Sequence of chain 1.A:
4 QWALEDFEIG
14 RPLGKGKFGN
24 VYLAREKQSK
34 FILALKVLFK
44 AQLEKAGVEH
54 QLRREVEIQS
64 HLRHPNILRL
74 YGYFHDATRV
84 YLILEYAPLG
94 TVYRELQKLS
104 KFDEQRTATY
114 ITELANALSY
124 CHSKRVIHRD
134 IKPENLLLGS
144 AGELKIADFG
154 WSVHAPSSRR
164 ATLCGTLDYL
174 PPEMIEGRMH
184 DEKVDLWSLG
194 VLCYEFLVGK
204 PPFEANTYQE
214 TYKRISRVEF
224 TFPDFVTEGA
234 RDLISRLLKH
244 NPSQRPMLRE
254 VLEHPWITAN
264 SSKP

The small molecule below binds the protein below.
Small molecule (SMILES): O=C(O)c1cc(-c2cccc(Br)c2)nc2ccccc12

Binding-site contacts:
Ligand atom C10 contacts residue GLU52 of chain 1.A at 3.0 Å.
Ligand atom C7 contacts residue TYR76 of chain 1.A at 3.7 Å (hydrophobic).
Ligand atom C5 contacts residue HIS78 of chain 1.A at 3.7 Å.
Ligand atom C11 contacts residue GLU52 of chain 1.A at 3.2 Å.
Ligand atom C12 contacts residue LEU46 of chain 1.A at 3.9 Å (hydrophobic).
Ligand atom C13 contacts residue GLU47 of chain 1.A at 3.6 Å.
Ligand atom C13 contacts residue GLU52 of chain 1.A at 3.7 Å.
Ligand atom BR contacts residue VAL59 of chain 1.A at 3.8 Å.
Ligand atom N contacts residue GLU52 of chain 1.A at 3.5 Å (salt-bridge).
Ligand atom C1 contacts residue LYS43 of chain 1.A at 3.4 Å.
Ligand atom C6 contacts residue HIS78 of chain 1.A at 3.5 Å.
Ligand atom C9 contacts residue ARG56 of chain 1.A at 3.8 Å.
Ligand atom C14 contacts residue GLU52 of chain 1.A at 3.5 Å.
Ligand atom C3 contacts residue VAL83 of chain 1.A at 3.9 Å (hydrophobic).
Ligand atom C12 contacts residue LYS43 of chain 1.A at 3.5 Å.
Ligand atom C4 contacts residue VAL83 of chain 1.A at 3.9 Å (hydrophobic).
Ligand atom C12 contacts residue GLU52 of chain 1.A at 3.6 Å.
Ligand atom BR contacts residue LEU55 of chain 1.A at 3.6 Å.
Ligand atom C15 contacts residue GLU52 of chain 1.A at 3.1 Å.
Ligand atom C1 contacts residue GLU52 of chain 1.A at 3.7 Å.
Ligand atom C6 contacts residue ARG56 of chain 1.A at 3.8 Å.
Ligand atom C14 contacts residue LYS43 of chain 1.A at 3.7 Å.
Ligand atom C9 contacts residue VAL83 of chain 1.A at 3.9 Å (hydrophobic).
Ligand atom C14 contacts residue GLU47 of chain 1.A at 4.0 Å.
Ligand atom C10 contacts residue LYS43 of chain 1.A at 3.9 Å.
Ligand atom C5 contacts residue ARG56 of chain 1.A at 3.4 Å.
Ligand atom O1 contacts residue LYS43 of chain 1.A at 3.9 Å.
Ligand atom C15 contacts residue LYS43 of chain 1.A at 3.7 Å.
Ligand atom C2 contacts residue LYS43 of chain 1.A at 3.5 Å.
Ligand atom C6 contacts residue TYR76 of chain 1.A at 4.0 Å (hydrophobic).
Ligand atom C4 contacts residue ARG56 of chain 1.A at 3.4 Å.
Ligand atom C3 contacts residue LYS43 of chain 1.A at 4.0 Å.
Ligand atom O contacts residue LYS43 of chain 1.A at 3.6 Å.
Ligand atom C13 contacts residue LYS43 of chain 1.A at 3.6 Å.
Ligand atom C3 contacts residue ARG56 of chain 1.A at 3.7 Å.
Ligand atom C8 contacts residue VAL83 of chain 1.A at 4.0 Å (hydrophobic).
Ligand atom C2 contacts residue ARG56 of chain 1.A at 4.0 Å.
Ligand atom N contacts residue VAL83 of chain 1.A at 3.8 Å.
Ligand atom C contacts residue LYS43 of chain 1.A at 3.7 Å.
Ligand atom C3 contacts residue GLU52 of chain 1.A at 4.0 Å.